Binding-site contacts:
Ligand atom O5 contacts residue ASN616 of chain 1.B at 2.4 Å (h-bond).
Ligand atom C1 contacts residue ASN616 of chain 1.B at 1.4 Å.
Ligand atom C3 contacts residue ASN616 of chain 1.B at 2.9 Å.
Ligand atom C5 contacts residue ASN616 of chain 1.B at 3.3 Å.
Ligand atom O3 contacts residue ASN616 of chain 1.B at 2.8 Å (h-bond).
Ligand atom C4 contacts residue ASN616 of chain 1.B at 3.1 Å.
Ligand atom C2 contacts residue ASN616 of chain 1.B at 2.4 Å.
Ligand atom N2 contacts residue ASN616 of chain 1.B at 3.7 Å.
Ligand atom C6 contacts residue ASN616 of chain 1.B at 4.4 Å.

Sequence of chain 1.B:
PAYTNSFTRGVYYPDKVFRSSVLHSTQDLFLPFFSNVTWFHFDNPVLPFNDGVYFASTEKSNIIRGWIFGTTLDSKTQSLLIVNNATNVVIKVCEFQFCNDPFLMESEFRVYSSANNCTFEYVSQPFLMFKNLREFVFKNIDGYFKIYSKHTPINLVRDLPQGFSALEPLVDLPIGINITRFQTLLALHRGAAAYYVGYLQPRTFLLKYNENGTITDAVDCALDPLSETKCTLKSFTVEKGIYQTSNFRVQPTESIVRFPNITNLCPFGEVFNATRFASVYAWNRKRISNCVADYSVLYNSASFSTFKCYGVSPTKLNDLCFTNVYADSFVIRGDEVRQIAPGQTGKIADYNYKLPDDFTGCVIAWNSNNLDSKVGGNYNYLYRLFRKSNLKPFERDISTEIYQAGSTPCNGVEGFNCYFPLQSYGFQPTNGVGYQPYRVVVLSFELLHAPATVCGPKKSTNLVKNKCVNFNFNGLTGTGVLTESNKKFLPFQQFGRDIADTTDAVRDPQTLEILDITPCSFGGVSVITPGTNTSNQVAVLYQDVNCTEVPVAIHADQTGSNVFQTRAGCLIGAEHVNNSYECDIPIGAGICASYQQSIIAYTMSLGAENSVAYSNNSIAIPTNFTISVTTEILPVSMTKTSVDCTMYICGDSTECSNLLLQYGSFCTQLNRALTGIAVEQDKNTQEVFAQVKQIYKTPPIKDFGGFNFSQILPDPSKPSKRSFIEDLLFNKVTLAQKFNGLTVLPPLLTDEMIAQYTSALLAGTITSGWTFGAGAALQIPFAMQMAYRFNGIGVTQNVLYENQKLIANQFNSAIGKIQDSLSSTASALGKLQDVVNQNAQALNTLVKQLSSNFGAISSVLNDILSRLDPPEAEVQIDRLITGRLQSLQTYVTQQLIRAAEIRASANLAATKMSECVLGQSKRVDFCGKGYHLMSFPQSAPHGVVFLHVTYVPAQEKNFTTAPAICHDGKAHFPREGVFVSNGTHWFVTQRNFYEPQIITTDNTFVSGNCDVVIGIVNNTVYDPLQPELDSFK

The small molecule below binds the protein below.
Small molecule (SMILES): CC(=O)N[C@@H]1[C@@H](O)[C@H](O)[C@@H](CO)O[C@H]1O